Sequence of chain 1.G:
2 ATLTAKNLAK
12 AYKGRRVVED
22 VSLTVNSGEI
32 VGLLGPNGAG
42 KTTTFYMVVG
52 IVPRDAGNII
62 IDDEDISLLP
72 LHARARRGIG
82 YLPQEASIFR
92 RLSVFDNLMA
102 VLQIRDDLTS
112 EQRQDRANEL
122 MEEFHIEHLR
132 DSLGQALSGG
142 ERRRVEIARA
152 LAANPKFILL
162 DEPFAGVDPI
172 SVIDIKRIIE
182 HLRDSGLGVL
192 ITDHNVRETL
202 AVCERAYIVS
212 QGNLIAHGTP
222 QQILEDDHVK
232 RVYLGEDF

Binding-site contacts:
Ligand atom C13 contacts residue HIS129 of chain 1.G at 3.9 Å.
Ligand atom O6 contacts residue PHE125 of chain 1.G at 4.2 Å.
Ligand atom C10 contacts residue ARG145 of chain 1.G at 3.9 Å.
Ligand atom C28 contacts residue ILE179 of chain 1.G at 4.2 Å (hydrophobic).
Ligand atom C21 contacts residue HIS129 of chain 1.G at 3.7 Å.
Ligand atom O8 contacts residue HIS126 of chain 1.G at 3.9 Å.
Ligand atom C2 contacts residue HIS126 of chain 1.G at 3.4 Å.
Ligand atom O4 contacts residue ARG178 of chain 1.G at 4.4 Å.
Ligand atom C29 contacts residue PHE125 of chain 1.G at 4.2 Å (hydrophobic).
Ligand atom O2 contacts residue HIS129 of chain 1.G at 2.8 Å (h-bond).
Ligand atom O7 contacts residue ARG145 of chain 1.G at 4.4 Å.
Ligand atom C3 contacts residue HIS126 of chain 1.G at 3.9 Å.
Ligand atom C4 contacts residue HIS126 of chain 1.G at 3.6 Å.
Ligand atom C25 contacts residue LEU130 of chain 1.G at 3.8 Å (hydrophobic).
Ligand atom C11 contacts residue ARG145 of chain 1.G at 3.7 Å.
Ligand atom C5 contacts residue HIS126 of chain 1.G at 4.3 Å.
Ligand atom C23 contacts residue ASP175 of chain 1.G at 3.5 Å.
Ligand atom O1 contacts residue ASP175 of chain 1.G at 3.8 Å.
Ligand atom C15 contacts residue HIS129 of chain 1.G at 3.9 Å.
Ligand atom C30 contacts residue PHE125 of chain 1.G at 4.4 Å (hydrophobic).
Ligand atom O1 contacts residue ILE179 of chain 1.G at 4.4 Å.
Ligand atom C3 contacts residue PHE125 of chain 1.G at 4.0 Å (hydrophobic).
Ligand atom O6 contacts residue GLU124 of chain 1.G at 3.6 Å (salt-bridge).
Ligand atom O8 contacts residue PHE125 of chain 1.G at 3.4 Å (h-bond).
Ligand atom C11 contacts residue PHE125 of chain 1.G at 4.3 Å (hydrophobic).
Ligand atom C1 contacts residue ARG178 of chain 1.G at 3.7 Å.
Ligand atom C25 contacts residue HIS129 of chain 1.G at 4.5 Å.
Ligand atom C1 contacts residue ASP175 of chain 1.G at 3.5 Å.
Ligand atom O1 contacts residue ARG178 of chain 1.G at 4.2 Å.
Ligand atom O5 contacts residue ILE179 of chain 1.G at 4.1 Å.
Ligand atom C22 contacts residue HIS129 of chain 1.G at 4.2 Å.
Ligand atom C20 contacts residue HIS129 of chain 1.G at 4.2 Å.

The protein below binds the small molecule below.
Small molecule (SMILES): CO[C@@H]1[C@@H](OC(N)=O)[C@@H](O)[C@H](Oc2ccc3c(O)c(NC(=O)c4ccc(O)c(CC=C(C)C)c4)c(=O)oc3c2C)OC1(C)C